Sequence of chain 5.A:
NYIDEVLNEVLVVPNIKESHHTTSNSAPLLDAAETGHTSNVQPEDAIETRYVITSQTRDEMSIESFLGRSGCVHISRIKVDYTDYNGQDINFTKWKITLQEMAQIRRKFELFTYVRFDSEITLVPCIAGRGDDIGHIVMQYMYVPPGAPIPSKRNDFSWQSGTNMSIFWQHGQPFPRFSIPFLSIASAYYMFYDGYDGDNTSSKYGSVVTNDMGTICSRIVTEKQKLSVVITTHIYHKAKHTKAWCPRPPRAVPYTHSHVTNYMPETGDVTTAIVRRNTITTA

Binding-site contacts:
Ligand atom C17 contacts residue ILE101 of chain 5.A at 3.8 Å (hydrophobic).
Ligand atom C19 contacts residue ILE125 of chain 5.A at 3.2 Å (hydrophobic).
Ligand atom C14 contacts residue MET217 of chain 5.A at 3.9 Å (hydrophobic).
Ligand atom C10 contacts residue SER123 of chain 5.A at 4.2 Å.
Ligand atom C14 contacts residue ILE101 of chain 5.A at 4.1 Å (hydrophobic).
Ligand atom C18 contacts residue ILE125 of chain 5.A at 4.2 Å (hydrophobic).
Ligand atom O2 contacts residue TYR193 of chain 5.A at 3.4 Å.
Ligand atom C1 contacts residue TYR193 of chain 5.A at 3.8 Å (hydrophobic).
Ligand atom N5 contacts residue MET217 of chain 5.A at 3.3 Å (h-bond).
Ligand atom C18 contacts residue ILE220 of chain 5.A at 4.3 Å (hydrophobic).
Ligand atom C17 contacts residue TYR147 of chain 5.A at 4.0 Å (hydrophobic).
Ligand atom C3 contacts residue TYR193 of chain 5.A at 3.8 Å (hydrophobic).
Ligand atom C10 contacts residue HIS241 of chain 5.A at 3.6 Å.
Ligand atom C1 contacts residue TYR194 of chain 5.A at 4.2 Å (hydrophobic).
Ligand atom C21 contacts residue ILE220 of chain 5.A at 3.5 Å (hydrophobic).
Ligand atom C11 contacts residue HIS241 of chain 5.A at 3.7 Å.
Ligand atom C16 contacts residue ILE101 of chain 5.A at 3.5 Å (hydrophobic).
Ligand atom C17 contacts residue ILE220 of chain 5.A at 3.9 Å (hydrophobic).
Ligand atom C3 contacts residue LEU103 of chain 5.A at 4.2 Å (hydrophobic).
Ligand atom C18 contacts residue PHE182 of chain 5.A at 4.0 Å (hydrophobic).
Ligand atom C8 contacts residue PHE121 of chain 5.A at 4.3 Å (hydrophobic).
Ligand atom O2 contacts residue MET195 of chain 5.A at 4.4 Å.
Ligand atom C8 contacts residue LEU103 of chain 5.A at 3.1 Å (hydrophobic).
Ligand atom N4 contacts residue TYR193 of chain 5.A at 3.5 Å.
Ligand atom C13 contacts residue ILE101 of chain 5.A at 3.4 Å (hydrophobic).
Ligand atom C15 contacts residue ILE101 of chain 5.A at 4.1 Å (hydrophobic).
Ligand atom C7 contacts residue THR102 of chain 5.A at 4.2 Å.
Ligand atom C21 contacts residue ILE101 of chain 5.A at 4.0 Å (hydrophobic).
Ligand atom N4 contacts residue MET217 of chain 5.A at 3.3 Å.
Ligand atom C14 contacts residue LEU187 of chain 5.A at 4.3 Å (hydrophobic).
Ligand atom C16 contacts residue TYR147 of chain 5.A at 4.3 Å (hydrophobic).
Ligand atom C21 contacts residue TYR147 of chain 5.A at 2.7 Å (hydrophobic).
Ligand atom C3 contacts residue PHE121 of chain 5.A at 4.4 Å (hydrophobic).
Ligand atom C7 contacts residue LEU103 of chain 5.A at 3.2 Å (hydrophobic).
Ligand atom C1 contacts residue MET195 of chain 5.A at 4.3 Å (hydrophobic).
Ligand atom C1 contacts residue ASN215 of chain 5.A at 3.6 Å.
Ligand atom C13 contacts residue THR102 of chain 5.A at 4.3 Å.
Ligand atom C6 contacts residue THR102 of chain 5.A at 4.3 Å.
Ligand atom N5 contacts residue TYR193 of chain 5.A at 4.0 Å.
Ligand atom C20 contacts residue ILE125 of chain 5.A at 3.4 Å (hydrophobic).

A small-molecule ligand and the protein it binds are described below.
Small molecule (SMILES): COc1ccc(N2CCN(c3cccc(C)c3)CC2)nn1